The protein below binds the small molecule below.
Small molecule (SMILES): CC(=O)N[C@H]1[C@H](O[C@H]2[C@H](O)[C@@H](NC(C)=O)CO[C@@H]2CO)O[C@H](CO)[C@@H](O)[C@@H]1O

Sequence of chain 1.A:
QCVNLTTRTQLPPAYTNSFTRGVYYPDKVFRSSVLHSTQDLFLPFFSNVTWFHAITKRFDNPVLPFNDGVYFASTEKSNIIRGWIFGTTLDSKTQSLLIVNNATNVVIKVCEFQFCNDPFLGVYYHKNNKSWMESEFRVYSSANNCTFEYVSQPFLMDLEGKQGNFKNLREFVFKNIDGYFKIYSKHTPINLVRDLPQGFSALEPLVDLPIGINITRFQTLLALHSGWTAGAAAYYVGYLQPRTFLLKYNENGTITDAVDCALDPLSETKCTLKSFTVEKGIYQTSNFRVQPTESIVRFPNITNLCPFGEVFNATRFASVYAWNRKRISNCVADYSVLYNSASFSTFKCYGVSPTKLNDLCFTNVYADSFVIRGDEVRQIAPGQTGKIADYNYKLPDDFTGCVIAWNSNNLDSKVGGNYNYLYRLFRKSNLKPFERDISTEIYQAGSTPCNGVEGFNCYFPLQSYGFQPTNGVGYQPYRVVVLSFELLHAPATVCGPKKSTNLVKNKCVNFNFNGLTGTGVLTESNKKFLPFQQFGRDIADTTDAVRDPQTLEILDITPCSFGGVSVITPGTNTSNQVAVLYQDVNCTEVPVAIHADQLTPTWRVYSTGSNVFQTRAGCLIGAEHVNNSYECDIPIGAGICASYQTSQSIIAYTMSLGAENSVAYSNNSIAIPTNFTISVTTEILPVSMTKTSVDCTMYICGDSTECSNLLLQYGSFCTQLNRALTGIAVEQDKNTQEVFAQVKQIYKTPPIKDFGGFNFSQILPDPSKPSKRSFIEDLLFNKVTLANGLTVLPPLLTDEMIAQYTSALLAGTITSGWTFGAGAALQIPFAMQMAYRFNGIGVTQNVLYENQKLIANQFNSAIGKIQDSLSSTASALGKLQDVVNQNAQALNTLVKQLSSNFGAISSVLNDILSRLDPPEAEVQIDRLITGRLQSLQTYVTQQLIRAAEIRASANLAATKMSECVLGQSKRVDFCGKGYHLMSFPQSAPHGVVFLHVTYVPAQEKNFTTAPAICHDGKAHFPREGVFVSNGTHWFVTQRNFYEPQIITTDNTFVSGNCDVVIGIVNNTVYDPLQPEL

Sequence of chain 1.C:
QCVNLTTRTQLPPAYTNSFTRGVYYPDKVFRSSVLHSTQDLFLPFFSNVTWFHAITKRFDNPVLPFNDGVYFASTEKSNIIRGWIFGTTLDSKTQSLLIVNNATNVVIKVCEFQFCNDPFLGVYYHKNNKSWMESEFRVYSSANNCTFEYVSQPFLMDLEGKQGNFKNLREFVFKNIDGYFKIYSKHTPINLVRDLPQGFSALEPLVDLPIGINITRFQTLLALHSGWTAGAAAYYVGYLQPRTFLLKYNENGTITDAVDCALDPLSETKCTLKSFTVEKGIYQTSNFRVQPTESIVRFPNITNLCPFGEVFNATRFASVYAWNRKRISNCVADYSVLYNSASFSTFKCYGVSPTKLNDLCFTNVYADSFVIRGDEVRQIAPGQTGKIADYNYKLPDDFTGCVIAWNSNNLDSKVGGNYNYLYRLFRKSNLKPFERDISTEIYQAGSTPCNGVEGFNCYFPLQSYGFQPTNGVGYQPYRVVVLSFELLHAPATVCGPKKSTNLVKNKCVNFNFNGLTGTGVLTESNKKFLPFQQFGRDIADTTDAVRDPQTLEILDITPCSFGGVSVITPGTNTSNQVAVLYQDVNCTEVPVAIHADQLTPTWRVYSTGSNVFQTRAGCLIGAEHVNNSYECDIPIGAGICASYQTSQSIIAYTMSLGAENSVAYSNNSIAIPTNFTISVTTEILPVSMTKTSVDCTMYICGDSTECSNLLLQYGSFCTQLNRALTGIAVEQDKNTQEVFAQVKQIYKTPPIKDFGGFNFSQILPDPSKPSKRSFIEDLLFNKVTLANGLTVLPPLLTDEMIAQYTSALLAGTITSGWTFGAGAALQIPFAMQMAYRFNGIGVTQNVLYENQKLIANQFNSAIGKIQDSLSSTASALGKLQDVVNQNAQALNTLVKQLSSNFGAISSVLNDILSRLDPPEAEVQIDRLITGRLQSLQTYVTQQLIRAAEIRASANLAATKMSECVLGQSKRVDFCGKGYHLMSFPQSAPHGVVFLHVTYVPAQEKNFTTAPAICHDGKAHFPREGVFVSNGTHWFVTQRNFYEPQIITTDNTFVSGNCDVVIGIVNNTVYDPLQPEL

Binding-site contacts:
Ligand atom C5 contacts residue ASN234 of chain 1.C at 3.6 Å.
Ligand atom O7 contacts residue GLU465 of chain 1.A at 3.5 Å (salt-bridge).
Ligand atom O3 contacts residue SER459 of chain 1.A at 3.3 Å (h-bond).
Ligand atom C2 contacts residue ASN234 of chain 1.C at 2.4 Å.
Ligand atom C7 contacts residue ASN460 of chain 1.A at 4.4 Å.
Ligand atom C7 contacts residue ASN234 of chain 1.C at 3.3 Å.
Ligand atom O3 contacts residue LYS458 of chain 1.A at 4.4 Å.
Ligand atom C7 contacts residue GLU465 of chain 1.A at 4.2 Å.
Ligand atom N2 contacts residue ASN234 of chain 1.C at 3.0 Å (h-bond).
Ligand atom O6 contacts residue LYS458 of chain 1.A at 3.9 Å.
Ligand atom C8 contacts residue LYS462 of chain 1.A at 4.2 Å.
Ligand atom O5 contacts residue THR108 of chain 1.C at 3.8 Å.
Ligand atom C3 contacts residue ASN234 of chain 1.C at 3.8 Å.
Ligand atom C8 contacts residue ASN460 of chain 1.A at 3.5 Å.
Ligand atom O7 contacts residue ASN234 of chain 1.C at 3.1 Å (h-bond).
Ligand atom C8 contacts residue GLU465 of chain 1.A at 3.9 Å.
Ligand atom O5 contacts residue ASN234 of chain 1.C at 2.3 Å (h-bond).
Ligand atom O7 contacts residue ARG457 of chain 1.A at 2.8 Å (salt-bridge).
Ligand atom C6 contacts residue LYS458 of chain 1.A at 3.7 Å.
Ligand atom C7 contacts residue ARG457 of chain 1.A at 3.8 Å.
Ligand atom C6 contacts residue THR108 of chain 1.C at 4.0 Å.
Ligand atom O6 contacts residue THR236 of chain 1.C at 3.5 Å.
Ligand atom C4 contacts residue ASN234 of chain 1.C at 4.2 Å.
Ligand atom C1 contacts residue ASN234 of chain 1.C at 1.4 Å.
Ligand atom O6 contacts residue THR108 of chain 1.C at 3.3 Å.